Sequence of chain 58.A:
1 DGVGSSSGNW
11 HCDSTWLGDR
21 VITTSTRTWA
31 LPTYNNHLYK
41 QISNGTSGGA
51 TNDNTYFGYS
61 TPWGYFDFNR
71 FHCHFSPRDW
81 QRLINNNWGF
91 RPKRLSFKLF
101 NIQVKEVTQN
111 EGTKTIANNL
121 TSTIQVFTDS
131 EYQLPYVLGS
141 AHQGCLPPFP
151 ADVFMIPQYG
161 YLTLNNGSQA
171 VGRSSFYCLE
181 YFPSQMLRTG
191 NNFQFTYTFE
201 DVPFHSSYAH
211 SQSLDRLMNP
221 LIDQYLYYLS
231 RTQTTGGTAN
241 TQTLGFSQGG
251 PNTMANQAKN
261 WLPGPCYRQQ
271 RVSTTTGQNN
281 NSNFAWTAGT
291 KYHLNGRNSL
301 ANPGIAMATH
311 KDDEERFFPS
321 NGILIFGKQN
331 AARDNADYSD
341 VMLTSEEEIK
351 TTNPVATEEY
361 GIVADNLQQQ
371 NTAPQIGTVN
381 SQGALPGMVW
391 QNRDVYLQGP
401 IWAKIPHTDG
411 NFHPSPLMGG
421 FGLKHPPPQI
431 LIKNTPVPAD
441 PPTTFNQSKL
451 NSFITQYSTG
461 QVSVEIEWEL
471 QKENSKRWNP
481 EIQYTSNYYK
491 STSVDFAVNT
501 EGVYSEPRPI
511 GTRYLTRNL

Binding-site contacts:
Ligand atom C2' contacts residue PRO414 of chain 40.A at 3.6 Å (hydrophobic).
Ligand atom N1 contacts residue VAL202 of chain 40.A at 3.5 Å.
Ligand atom OP2 contacts residue ASP409 of chain 58.A at 3.2 Å (salt-bridge).
Ligand atom C5 contacts residue ARG91 of chain 40.A at 4.2 Å.
Ligand atom N7 contacts residue SER415 of chain 40.A at 3.9 Å.
Ligand atom N1 contacts residue PRO203 of chain 40.A at 4.2 Å.
Ligand atom C6 contacts residue SER415 of chain 40.A at 4.1 Å.
Ligand atom C2' contacts residue PRO203 of chain 40.A at 3.3 Å (hydrophobic).
Ligand atom C5 contacts residue PRO203 of chain 40.A at 3.8 Å (hydrophobic).
Ligand atom C5 contacts residue ASP201 of chain 40.A at 3.3 Å.
Ligand atom C8 contacts residue HIS413 of chain 40.A at 3.9 Å.
Ligand atom C2 contacts residue GLY422 of chain 40.A at 3.2 Å.
Ligand atom C6 contacts residue PRO203 of chain 40.A at 4.0 Å (hydrophobic).
Ligand atom N7 contacts residue PRO203 of chain 40.A at 4.1 Å.
Ligand atom N6 contacts residue PHE421 of chain 40.A at 3.8 Å.
Ligand atom C1' contacts residue PRO203 of chain 40.A at 4.1 Å (hydrophobic).
Ligand atom N7 contacts residue HIS413 of chain 40.A at 4.2 Å.
Ligand atom N6 contacts residue GLY420 of chain 40.A at 3.7 Å.
Ligand atom N1 contacts residue GLY422 of chain 40.A at 2.9 Å (h-bond).
Ligand atom O3' contacts residue PRO414 of chain 40.A at 4.2 Å.
Ligand atom N6 contacts residue GLY422 of chain 40.A at 3.3 Å (h-bond).
Ligand atom C4 contacts residue VAL202 of chain 40.A at 3.7 Å (hydrophobic).
Ligand atom C4 contacts residue PRO203 of chain 40.A at 4.0 Å (hydrophobic).
Ligand atom N6 contacts residue VAL202 of chain 40.A at 4.2 Å.
Ligand atom C6 contacts residue VAL202 of chain 40.A at 4.1 Å (hydrophobic).
Ligand atom C4 contacts residue PRO203 of chain 40.A at 4.1 Å (hydrophobic).
Ligand atom N4 contacts residue VAL202 of chain 40.A at 2.9 Å (h-bond).
Ligand atom N3 contacts residue ASP201 of chain 40.A at 4.2 Å.
Ligand atom N7 contacts residue ASN392 of chain 40.A at 4.2 Å.
Ligand atom N1 contacts residue PRO203 of chain 40.A at 3.8 Å.
Ligand atom N4 contacts residue ASP201 of chain 40.A at 2.6 Å.
Ligand atom C6 contacts residue GLY422 of chain 40.A at 3.7 Å.
Ligand atom C2' contacts residue HIS413 of chain 40.A at 3.7 Å.
Ligand atom C2 contacts residue VAL202 of chain 40.A at 4.1 Å (hydrophobic).
Ligand atom C2 contacts residue PRO203 of chain 40.A at 4.0 Å (hydrophobic).
Ligand atom C5 contacts residue VAL202 of chain 40.A at 3.6 Å (hydrophobic).
Ligand atom C6 contacts residue PRO203 of chain 40.A at 4.0 Å (hydrophobic).
Ligand atom N6 contacts residue SER415 of chain 40.A at 3.8 Å.
Ligand atom C5 contacts residue PRO203 of chain 40.A at 4.0 Å (hydrophobic).
Ligand atom C4 contacts residue ASP201 of chain 40.A at 3.5 Å.

Sequence of chain 40.A:
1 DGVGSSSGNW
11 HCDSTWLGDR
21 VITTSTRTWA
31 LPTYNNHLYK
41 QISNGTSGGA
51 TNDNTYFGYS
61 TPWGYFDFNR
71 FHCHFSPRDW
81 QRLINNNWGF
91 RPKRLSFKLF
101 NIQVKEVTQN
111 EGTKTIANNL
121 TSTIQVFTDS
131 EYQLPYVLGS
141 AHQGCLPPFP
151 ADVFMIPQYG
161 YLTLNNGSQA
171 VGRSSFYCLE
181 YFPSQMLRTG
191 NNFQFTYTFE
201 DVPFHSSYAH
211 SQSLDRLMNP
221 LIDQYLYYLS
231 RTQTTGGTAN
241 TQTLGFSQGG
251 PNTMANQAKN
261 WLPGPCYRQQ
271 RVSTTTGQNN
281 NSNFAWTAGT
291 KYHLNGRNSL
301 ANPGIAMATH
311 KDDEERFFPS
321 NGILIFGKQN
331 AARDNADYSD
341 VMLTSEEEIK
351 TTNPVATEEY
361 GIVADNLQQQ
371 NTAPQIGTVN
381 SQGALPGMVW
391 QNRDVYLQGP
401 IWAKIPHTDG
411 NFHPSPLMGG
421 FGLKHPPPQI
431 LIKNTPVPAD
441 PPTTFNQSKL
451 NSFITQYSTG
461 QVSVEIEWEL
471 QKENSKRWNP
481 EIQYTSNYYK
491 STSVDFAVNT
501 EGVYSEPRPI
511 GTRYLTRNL

This small molecule binds to this protein.
Small molecule (SMILES): Nc1ccn([C@H]2C[C@H](O[P](=O)(O)OC[C@H]3O[C@@H](n4cnc5c(N)ncnc54)C[C@@H]3O)[C@@H](CO)O2)c(=O)n1